The protein below binds the small molecule below.
Small molecule (SMILES): CC(=O)N[C@H]1[C@H](O[C@H]2[C@H](O)[C@@H](CO)OC[C@@H]2NC(C)=O)O[C@H](CO)[C@@H](O[C@@H]2O[C@H](CO)[C@@H](O)[C@H](O)[C@@H]2O)[C@@H]1O

Binding-site contacts:
Ligand atom C2 contacts residue TRP110 of chain 1.C at 3.8 Å (hydrophobic).
Ligand atom O3 contacts residue TRP76 of chain 1.C at 3.6 Å.
Ligand atom C5 contacts residue ARG148 of chain 1.C at 3.3 Å.
Ligand atom C6 contacts residue ARG148 of chain 1.C at 3.6 Å.
Ligand atom O3 contacts residue ASN102 of chain 1.C at 3.0 Å (h-bond).
Ligand atom O4 contacts residue ARG148 of chain 1.C at 2.8 Å (salt-bridge).
Ligand atom O6 contacts residue TRP110 of chain 1.C at 3.6 Å.
Ligand atom C8 contacts residue ARG148 of chain 1.C at 3.2 Å.
Ligand atom O6 contacts residue ALA72 of chain 1.C at 3.2 Å.
Ligand atom C5 contacts residue TRP110 of chain 1.C at 3.5 Å (hydrophobic).
Ligand atom C7 contacts residue ASN68 of chain 1.C at 3.3 Å.
Ligand atom O2 contacts residue ASN102 of chain 1.C at 3.2 Å.
Ligand atom C8 contacts residue THR151 of chain 1.C at 3.8 Å.
Ligand atom O5 contacts residue ASN68 of chain 1.C at 2.4 Å (h-bond).
Ligand atom C4 contacts residue ARG148 of chain 1.C at 3.2 Å.
Ligand atom C2 contacts residue ASN68 of chain 1.C at 2.6 Å.
Ligand atom O5 contacts residue THR101 of chain 1.C at 3.5 Å (h-bond).
Ligand atom O2 contacts residue THR101 of chain 1.C at 2.5 Å (h-bond).
Ligand atom O5 contacts residue TRP103 of chain 1.C at 2.9 Å (h-bond).
Ligand atom O2 contacts residue TRP103 of chain 1.C at 3.5 Å.
Ligand atom O4 contacts residue ASP100 of chain 1.C at 3.5 Å (salt-bridge).
Ligand atom C4 contacts residue ASP100 of chain 1.C at 3.6 Å.
Ligand atom C1 contacts residue TRP110 of chain 1.C at 3.7 Å (hydrophobic).
Ligand atom O4 contacts residue TRP103 of chain 1.C at 3.0 Å (h-bond).
Ligand atom C5 contacts residue ASN68 of chain 1.C at 3.6 Å.
Ligand atom C1 contacts residue TRP103 of chain 1.C at 3.5 Å (hydrophobic).
Ligand atom O7 contacts residue ASN68 of chain 1.C at 3.3 Å (h-bond).
Ligand atom C1 contacts residue TRP76 of chain 1.C at 3.4 Å (hydrophobic).
Ligand atom O7 contacts residue TRP110 of chain 1.C at 2.7 Å (h-bond).
Ligand atom C7 contacts residue TRP110 of chain 1.C at 3.6 Å (hydrophobic).
Ligand atom C3 contacts residue TRP76 of chain 1.C at 3.6 Å (hydrophobic).
Ligand atom C2 contacts residue TRP76 of chain 1.C at 3.8 Å (hydrophobic).
Ligand atom N2 contacts residue TRP76 of chain 1.C at 3.2 Å.
Ligand atom C1 contacts residue ASN68 of chain 1.C at 1.4 Å.
Ligand atom C2 contacts residue THR101 of chain 1.C at 3.6 Å.
Ligand atom C7 contacts residue TRP76 of chain 1.C at 3.5 Å (hydrophobic).
Ligand atom N2 contacts residue ASN68 of chain 1.C at 3.1 Å (h-bond).
Ligand atom O5 contacts residue TRP110 of chain 1.C at 3.6 Å.
Ligand atom O7 contacts residue TRP76 of chain 1.C at 3.1 Å.
Ligand atom C4 contacts residue THR101 of chain 1.C at 3.4 Å.

Sequence of chain 1.C:
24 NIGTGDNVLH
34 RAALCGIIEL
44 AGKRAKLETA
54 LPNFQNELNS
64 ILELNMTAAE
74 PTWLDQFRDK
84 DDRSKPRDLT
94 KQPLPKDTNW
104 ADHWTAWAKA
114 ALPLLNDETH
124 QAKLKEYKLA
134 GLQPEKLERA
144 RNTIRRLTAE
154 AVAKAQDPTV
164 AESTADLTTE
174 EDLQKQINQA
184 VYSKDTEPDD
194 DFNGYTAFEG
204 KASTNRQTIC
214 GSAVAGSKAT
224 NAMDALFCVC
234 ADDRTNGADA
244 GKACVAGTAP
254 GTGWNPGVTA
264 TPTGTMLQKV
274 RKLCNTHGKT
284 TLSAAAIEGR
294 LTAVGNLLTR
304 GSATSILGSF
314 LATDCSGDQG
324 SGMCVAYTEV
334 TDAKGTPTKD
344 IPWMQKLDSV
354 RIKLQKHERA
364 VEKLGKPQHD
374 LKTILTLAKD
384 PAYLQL